Binding-site contacts:
Ligand atom CAU contacts residue SER61 of chain 1.B at 3.1 Å.
Ligand atom CAT contacts residue TYR147 of chain 1.B at 4.0 Å (hydrophobic).
Ligand atom CAT contacts residue SER61 of chain 1.B at 1.4 Å.
Ligand atom CAP contacts residue LEU290 of chain 1.B at 3.9 Å (hydrophobic).
Ligand atom OAE contacts residue ASN286 of chain 1.B at 3.2 Å (h-bond).
Ligand atom OAG contacts residue GLY314 of chain 1.B at 3.4 Å.
Ligand atom OAG contacts residue ALA315 of chain 1.B at 2.9 Å (h-bond).
Ligand atom CAB contacts residue LEU290 of chain 1.B at 4.2 Å (hydrophobic).
Ligand atom NAK contacts residue ALA315 of chain 1.B at 3.8 Å.
Ligand atom SAO contacts residue LEU116 of chain 1.B at 3.4 Å.
Ligand atom OAG contacts residue GLY60 of chain 1.B at 4.1 Å.
Ligand atom SAO contacts residue LEU290 of chain 1.B at 4.2 Å.
Ligand atom CAH contacts residue ASN149 of chain 1.B at 4.2 Å.
Ligand atom CAT contacts residue LYS64 of chain 1.B at 4.2 Å.
Ligand atom CAU contacts residue TYR147 of chain 1.B at 3.6 Å (hydrophobic).
Ligand atom CAH contacts residue TYR218 of chain 1.B at 4.0 Å (hydrophobic).
Ligand atom CAB contacts residue ASN286 of chain 1.B at 4.0 Å.
Ligand atom CAI contacts residue ASN286 of chain 1.B at 3.8 Å.
Ligand atom CAT contacts residue ALA315 of chain 1.B at 4.0 Å (hydrophobic).
Ligand atom CAV contacts residue SER61 of chain 1.B at 2.3 Å.
Ligand atom OAC contacts residue ALA315 of chain 1.B at 3.4 Å (h-bond).
Ligand atom CAJ contacts residue LEU116 of chain 1.B at 4.2 Å (hydrophobic).
Ligand atom OAD contacts residue LEU116 of chain 1.B at 3.9 Å.
Ligand atom OAF contacts residue ASN286 of chain 1.B at 3.4 Å (h-bond).
Ligand atom OAE contacts residue ALA315 of chain 1.B at 4.0 Å.
Ligand atom CAQ contacts residue ALA315 of chain 1.B at 4.2 Å (hydrophobic).
Ligand atom OAN contacts residue LEU290 of chain 1.B at 3.6 Å.
Ligand atom CAJ contacts residue GLN117 of chain 1.B at 3.8 Å.
Ligand atom CAV contacts residue ASN149 of chain 1.B at 4.0 Å.
Ligand atom SAO contacts residue TYR147 of chain 1.B at 3.5 Å.
Ligand atom OAC contacts residue TYR218 of chain 1.B at 4.2 Å.
Ligand atom OAN contacts residue LEU116 of chain 1.B at 4.0 Å.
Ligand atom CAH contacts residue SER61 of chain 1.B at 3.8 Å.
Ligand atom CAH contacts residue ALA315 of chain 1.B at 3.4 Å (hydrophobic).
Ligand atom NAK contacts residue SER61 of chain 1.B at 3.5 Å (h-bond).
Ligand atom CAQ contacts residue ASN286 of chain 1.B at 3.4 Å.
Ligand atom OAF contacts residue ASN343 of chain 1.B at 3.3 Å (h-bond).
Ligand atom OAG contacts residue SER61 of chain 1.B at 2.2 Å (h-bond).
Ligand atom NAL contacts residue SER61 of chain 1.B at 3.9 Å.
Ligand atom CAI contacts residue LEU290 of chain 1.B at 4.0 Å (hydrophobic).

Sequence of chain 1.B:
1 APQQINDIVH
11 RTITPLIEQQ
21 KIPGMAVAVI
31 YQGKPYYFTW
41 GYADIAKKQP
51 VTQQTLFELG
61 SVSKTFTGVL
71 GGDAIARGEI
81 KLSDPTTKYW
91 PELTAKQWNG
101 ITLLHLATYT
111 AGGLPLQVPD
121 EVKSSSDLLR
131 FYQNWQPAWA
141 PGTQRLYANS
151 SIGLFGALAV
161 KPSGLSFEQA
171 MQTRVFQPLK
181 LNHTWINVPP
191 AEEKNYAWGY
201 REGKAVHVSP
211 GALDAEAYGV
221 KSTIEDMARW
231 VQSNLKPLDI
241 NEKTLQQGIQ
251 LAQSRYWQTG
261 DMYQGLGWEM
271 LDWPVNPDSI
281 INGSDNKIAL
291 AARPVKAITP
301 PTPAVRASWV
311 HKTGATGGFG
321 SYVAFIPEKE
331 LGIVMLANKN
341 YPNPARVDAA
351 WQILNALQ

The small molecule below binds the protein below.
Small molecule (SMILES): CC(=O)O/C=C1\CSC(C(C=O)NC=O)N=C1C(=O)O